Sequence of chain 1.C:
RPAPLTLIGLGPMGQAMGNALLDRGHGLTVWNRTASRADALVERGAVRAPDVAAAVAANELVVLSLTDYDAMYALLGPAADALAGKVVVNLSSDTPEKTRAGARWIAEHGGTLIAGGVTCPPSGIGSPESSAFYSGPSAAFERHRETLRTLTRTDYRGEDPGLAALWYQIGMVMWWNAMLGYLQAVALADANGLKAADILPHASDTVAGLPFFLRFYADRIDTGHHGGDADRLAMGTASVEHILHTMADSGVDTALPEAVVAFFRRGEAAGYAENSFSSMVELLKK

Binding-site contacts:
Ligand atom CAE contacts residue ASP233 of chain 1.D at 3.8 Å.
Ligand atom CAJ contacts residue TRP177 of chain 1.C at 3.8 Å (hydrophobic).
Ligand atom FAA contacts residue NAP1 of chain 1.I at 3.2 Å.
Ligand atom CAI contacts residue MET174 of chain 1.C at 3.5 Å (hydrophobic).
Ligand atom NAC contacts residue NAP1 of chain 1.I at 3.4 Å (h-bond).
Ligand atom CAG contacts residue NAP1 of chain 1.I at 3.6 Å.
Ligand atom CAD contacts residue NAP1 of chain 1.I at 3.6 Å.
Ligand atom CAE contacts residue TRP178 of chain 1.C at 3.9 Å (hydrophobic).
Ligand atom CAH contacts residue MET174 of chain 1.C at 4.2 Å (hydrophobic).
Ligand atom FAA contacts residue MET174 of chain 1.C at 3.3 Å.
Ligand atom CAI contacts residue NAP1 of chain 1.I at 3.3 Å.
Ligand atom CAH contacts residue NAP1 of chain 1.I at 3.8 Å.
Ligand atom NAC contacts residue PHE215 of chain 1.D at 4.1 Å.
Ligand atom CAG contacts residue ASP233 of chain 1.D at 3.6 Å.
Ligand atom CAL contacts residue VAL120 of chain 1.C at 4.0 Å (hydrophobic).
Ligand atom FAB contacts residue PHE215 of chain 1.D at 3.2 Å.
Ligand atom CAD contacts residue TRP178 of chain 1.C at 4.2 Å (hydrophobic).
Ligand atom FAB contacts residue THR121 of chain 1.C at 3.6 Å.
Ligand atom NAC contacts residue TRP177 of chain 1.C at 3.8 Å.
Ligand atom CAK contacts residue PHE215 of chain 1.D at 3.8 Å (hydrophobic).
Ligand atom CAL contacts residue TYR170 of chain 1.C at 4.1 Å (hydrophobic).
Ligand atom CAD contacts residue MET237 of chain 1.D at 3.9 Å (hydrophobic).
Ligand atom CAF contacts residue TRP177 of chain 1.C at 4.1 Å (hydrophobic).
Ligand atom CAE contacts residue TRP177 of chain 1.C at 4.2 Å (hydrophobic).
Ligand atom CAL contacts residue MET174 of chain 1.C at 3.6 Å (hydrophobic).
Ligand atom CAJ contacts residue PHE215 of chain 1.D at 3.7 Å (hydrophobic).
Ligand atom CAM contacts residue MET174 of chain 1.C at 4.1 Å (hydrophobic).
Ligand atom CAM contacts residue THR121 of chain 1.C at 3.7 Å.
Ligand atom CAE contacts residue NAP1 of chain 1.I at 3.9 Å.
Ligand atom CAG contacts residue TRP177 of chain 1.C at 4.0 Å (hydrophobic).
Ligand atom FAB contacts residue TRP177 of chain 1.C at 3.7 Å.
Ligand atom CAM contacts residue CYS122 of chain 1.C at 4.0 Å (hydrophobic).
Ligand atom CAI contacts residue TYR170 of chain 1.C at 4.1 Å (hydrophobic).
Ligand atom FAA contacts residue TYR170 of chain 1.C at 3.3 Å.
Ligand atom CAL contacts residue NAP1 of chain 1.I at 3.5 Å.
Ligand atom CAE contacts residue MET237 of chain 1.D at 3.4 Å (hydrophobic).
Ligand atom CAK contacts residue TRP177 of chain 1.C at 4.0 Å (hydrophobic).
Ligand atom CAK contacts residue THR121 of chain 1.C at 4.1 Å.
Ligand atom CAF contacts residue NAP1 of chain 1.I at 3.4 Å.
Ligand atom CAG contacts residue TYR219 of chain 1.D at 4.0 Å (hydrophobic).

Sequence of chain 1.D:
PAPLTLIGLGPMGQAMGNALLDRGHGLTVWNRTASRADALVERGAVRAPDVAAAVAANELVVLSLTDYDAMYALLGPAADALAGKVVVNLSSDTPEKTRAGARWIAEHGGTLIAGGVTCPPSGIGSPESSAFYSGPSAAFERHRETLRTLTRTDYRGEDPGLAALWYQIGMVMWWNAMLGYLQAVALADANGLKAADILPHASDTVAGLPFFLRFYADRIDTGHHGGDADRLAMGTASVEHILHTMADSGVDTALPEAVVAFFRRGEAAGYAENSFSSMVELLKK

This protein binds this small molecule.
Small molecule (SMILES): Fc1ccc(F)c(C2=NCCC2)c1